Sequence of chain 1.A:
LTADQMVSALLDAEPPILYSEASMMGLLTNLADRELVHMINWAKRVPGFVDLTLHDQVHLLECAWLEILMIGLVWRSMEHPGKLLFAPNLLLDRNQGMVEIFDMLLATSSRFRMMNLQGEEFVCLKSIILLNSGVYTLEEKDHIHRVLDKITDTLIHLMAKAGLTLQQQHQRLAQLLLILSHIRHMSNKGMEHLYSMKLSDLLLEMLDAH

A protein and the small-molecule ligand that binds it are described below.
Small molecule (SMILES): CC[C@H](C)[C@H](NC(=O)[C@H](C)N)C(=O)N[C@@H](CC(C)C)C(=O)N[C@@H](CC1=NC=NC1)C(=O)N[C@@H](C)C(=O)N[C@@H](CC(C)C)C(=O)N[C@@H](CC(C)C)C(=O)N[C@H](C=O)CCC(N)=O

Binding-site contacts:
Ligand atom CD1 contacts residue ASP245 of chain 1.A at 4.1 Å.
Ligand atom CD2 contacts residue PHE74 of chain 1.A at 4.0 Å (hydrophobic).
Ligand atom CD2 contacts residue LEU86 of chain 1.A at 4.0 Å (hydrophobic).
Ligand atom CD1 contacts residue MET250 of chain 1.A at 3.8 Å (hydrophobic).
Ligand atom CD2 contacts residue GLN82 of chain 1.A at 3.5 Å.
Ligand atom CG contacts residue VAL83 of chain 1.A at 4.2 Å (hydrophobic).
Ligand atom ND1 contacts residue VAL83 of chain 1.A at 3.9 Å.
Ligand atom N contacts residue ILE65 of chain 1.A at 4.2 Å.
Ligand atom CE1 contacts residue VAL83 of chain 1.A at 3.7 Å (hydrophobic).
Ligand atom CB contacts residue GLN82 of chain 1.A at 4.0 Å.
Ligand atom CD1 contacts residue LEU246 of chain 1.A at 3.5 Å (hydrophobic).
Ligand atom NE2 contacts residue HIS80 of chain 1.A at 4.2 Å.
Ligand atom CG contacts residue ILE65 of chain 1.A at 4.2 Å (hydrophobic).
Ligand atom C contacts residue VAL83 of chain 1.A at 4.4 Å (hydrophobic).
Ligand atom O contacts residue LYS69 of chain 1.A at 4.0 Å.
Ligand atom CD1 contacts residue LEU86 of chain 1.A at 4.1 Å (hydrophobic).
Ligand atom CG contacts residue VAL83 of chain 1.A at 3.9 Å (hydrophobic).
Ligand atom NE2 contacts residue VAL83 of chain 1.A at 3.5 Å.
Ligand atom CD2 contacts residue ILE65 of chain 1.A at 4.2 Å (hydrophobic).
Ligand atom CD1 contacts residue GLN82 of chain 1.A at 3.9 Å.
Ligand atom CD2 contacts residue LEU79 of chain 1.A at 4.2 Å (hydrophobic).
Ligand atom CD1 contacts residue ILE65 of chain 1.A at 3.5 Å (hydrophobic).
Ligand atom CG contacts residue GLN82 of chain 1.A at 4.1 Å.
Ligand atom O contacts residue ILE65 of chain 1.A at 4.0 Å.
Ligand atom CD2 contacts residue GLU87 of chain 1.A at 3.9 Å.
Ligand atom N contacts residue VAL83 of chain 1.A at 4.3 Å.
Ligand atom CA contacts residue VAL83 of chain 1.A at 4.3 Å (hydrophobic).
Ligand atom CD2 contacts residue LYS69 of chain 1.A at 4.0 Å.
Ligand atom CA contacts residue LYS69 of chain 1.A at 4.4 Å.
Ligand atom CG2 contacts residue LEU246 of chain 1.A at 4.4 Å (hydrophobic).
Ligand atom CD2 contacts residue VAL83 of chain 1.A at 3.6 Å (hydrophobic).
Ligand atom CB contacts residue ILE65 of chain 1.A at 3.9 Å (hydrophobic).
Ligand atom C contacts residue ILE65 of chain 1.A at 4.0 Å (hydrophobic).
Ligand atom CD1 contacts residue VAL83 of chain 1.A at 3.8 Å (hydrophobic).
Ligand atom CG contacts residue MET250 of chain 1.A at 4.4 Å (hydrophobic).
Ligand atom NE2 contacts residue LEU79 of chain 1.A at 4.1 Å.
Ligand atom CD2 contacts residue MET250 of chain 1.A at 3.8 Å (hydrophobic).
Ligand atom CD2 contacts residue VAL83 of chain 1.A at 3.7 Å (hydrophobic).
Ligand atom CG2 contacts residue GLU249 of chain 1.A at 3.4 Å.
Ligand atom CG contacts residue LEU86 of chain 1.A at 4.4 Å (hydrophobic).